Sequence of chain 1.A:
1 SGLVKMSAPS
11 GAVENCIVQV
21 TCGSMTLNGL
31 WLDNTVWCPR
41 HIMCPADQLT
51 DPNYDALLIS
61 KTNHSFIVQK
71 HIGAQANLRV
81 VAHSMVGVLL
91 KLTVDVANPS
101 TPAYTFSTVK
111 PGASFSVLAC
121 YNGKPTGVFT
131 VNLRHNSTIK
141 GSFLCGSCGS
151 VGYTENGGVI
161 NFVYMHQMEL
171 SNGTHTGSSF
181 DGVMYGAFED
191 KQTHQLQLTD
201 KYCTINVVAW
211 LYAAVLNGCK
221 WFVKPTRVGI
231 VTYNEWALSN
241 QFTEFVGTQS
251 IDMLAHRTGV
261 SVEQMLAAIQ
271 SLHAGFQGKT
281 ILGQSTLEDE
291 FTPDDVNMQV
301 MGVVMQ

Sequence of chain 1.B:
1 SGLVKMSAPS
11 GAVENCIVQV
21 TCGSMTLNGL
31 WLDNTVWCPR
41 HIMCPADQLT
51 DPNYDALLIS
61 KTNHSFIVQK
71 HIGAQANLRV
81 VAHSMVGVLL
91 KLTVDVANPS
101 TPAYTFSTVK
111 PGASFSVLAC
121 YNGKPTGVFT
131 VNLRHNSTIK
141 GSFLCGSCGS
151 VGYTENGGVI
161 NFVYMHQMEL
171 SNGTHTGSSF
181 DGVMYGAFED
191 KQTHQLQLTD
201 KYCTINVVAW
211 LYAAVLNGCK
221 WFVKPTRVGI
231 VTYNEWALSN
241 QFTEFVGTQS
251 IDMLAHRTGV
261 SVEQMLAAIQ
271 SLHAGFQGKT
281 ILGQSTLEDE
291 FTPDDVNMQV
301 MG

The small molecule below binds the protein below.
Small molecule (SMILES): CCOC(=O)CC[C@H](C[C@@H]1CCNC1=O)NC(=O)[C@H](Cc1ccccc1)NC(=O)[C@H](COC(C)(C)C)NC(=O)OCc1ccccc1

Binding-site contacts:
Ligand atom C10 contacts residue GLN195 of chain 1.B at 2.7 Å.
Ligand atom C5 contacts residue THR26 of chain 1.B at 3.1 Å.
Ligand atom O15 contacts residue MET168 of chain 1.B at 3.5 Å.
Ligand atom C63 contacts residue CYS148 of chain 1.B at 1.8 Å (hydrophobic).
Ligand atom O35 contacts residue GLU169 of chain 1.B at 2.7 Å (salt-bridge).
Ligand atom C59 contacts residue CYS148 of chain 1.B at 3.3 Å (hydrophobic).
Ligand atom C11 contacts residue LYS191 of chain 1.B at 3.5 Å.
Ligand atom O15 contacts residue GLU169 of chain 1.B at 3.5 Å (salt-bridge).
Ligand atom C25 contacts residue GLU169 of chain 1.B at 3.5 Å.
Ligand atom C8 contacts residue GLN195 of chain 1.B at 3.3 Å.
Ligand atom C9 contacts residue TYR54 of chain 1.B at 3.5 Å (hydrophobic).
Ligand atom C11 contacts residue ASP190 of chain 1.B at 3.3 Å.
Ligand atom O88 contacts residue GLY146 of chain 1.B at 3.2 Å.
Ligand atom C82 contacts residue CYS148 of chain 1.B at 2.7 Å (hydrophobic).
Ligand atom C13 contacts residue THR193 of chain 1.B at 3.2 Å.
Ligand atom O66 contacts residue PHE143 of chain 1.B at 3.3 Å.
Ligand atom C1 contacts residue LEU170 of chain 1.B at 3.4 Å (hydrophobic).
Ligand atom C8 contacts residue LEU170 of chain 1.B at 3.0 Å (hydrophobic).
Ligand atom N49 contacts residue CYS148 of chain 1.B at 2.9 Å (h-bond).
Ligand atom C23 contacts residue GLN192 of chain 1.B at 3.5 Å.
Ligand atom C5 contacts residue MET25 of chain 1.B at 3.5 Å (hydrophobic).
Ligand atom O66 contacts residue HIS166 of chain 1.B at 2.6 Å (h-bond).
Ligand atom N69 contacts residue GLU169 of chain 1.B at 3.1 Å (salt-bridge).
Ligand atom O66 contacts residue HIS175 of chain 1.B at 3.4 Å.
Ligand atom N69 contacts residue PHE143 of chain 1.B at 3.1 Å (h-bond).
Ligand atom C9 contacts residue ASP190 of chain 1.B at 3.2 Å.
Ligand atom C65 contacts residue GLU169 of chain 1.B at 3.5 Å.
Ligand atom O19 contacts residue GLN192 of chain 1.B at 3.2 Å.
Ligand atom C1 contacts residue GLN195 of chain 1.B at 3.2 Å.
Ligand atom O35 contacts residue MET168 of chain 1.B at 3.1 Å.
Ligand atom C57 contacts residue CYS148 of chain 1.B at 2.8 Å (hydrophobic).
Ligand atom C6 contacts residue LEU170 of chain 1.B at 3.4 Å (hydrophobic).
Ligand atom C2 contacts residue GLN195 of chain 1.B at 3.6 Å.
Ligand atom N33 contacts residue GLN192 of chain 1.B at 2.9 Å (h-bond).
Ligand atom N49 contacts residue GLN167 of chain 1.B at 3.2 Å (h-bond).
Ligand atom C3 contacts residue THR26 of chain 1.B at 3.2 Å.
Ligand atom C43 contacts residue GLU169 of chain 1.B at 3.2 Å.
Ligand atom C4 contacts residue THR193 of chain 1.B at 3.3 Å.
Ligand atom N21 contacts residue GLU169 of chain 1.B at 2.8 Å (salt-bridge).
Ligand atom O88 contacts residue CYS148 of chain 1.B at 3.1 Å (h-bond).